The protein below binds the small molecule below.
Small molecule (SMILES): CC(=O)C1(C(=O)N[C@H](C(=O)N2C[C@H](O)C[C@H]2C(=O)NCc2ccc(-c3scnc3C)cc2)C(C)(C)C)CC1

Sequence of chain 1.C:
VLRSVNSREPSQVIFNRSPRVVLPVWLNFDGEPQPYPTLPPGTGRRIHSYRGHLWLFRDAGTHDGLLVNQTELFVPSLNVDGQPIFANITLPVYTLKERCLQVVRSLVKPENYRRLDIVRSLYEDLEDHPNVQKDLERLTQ

Binding-site contacts:
Ligand atom CAY contacts residue TYR61 of chain 1.C at 3.4 Å (hydrophobic).
Ligand atom OAH contacts residue TYR61 of chain 1.C at 3.7 Å.
Ligand atom CB contacts residue HIS59 of chain 1.C at 3.5 Å.
Ligand atom OAI contacts residue TYR61 of chain 1.C at 3.6 Å.
Ligand atom CB contacts residue TRP66 of chain 1.C at 3.6 Å (hydrophobic).
Ligand atom N contacts residue TYR47 of chain 1.C at 3.7 Å.
Ligand atom CAO contacts residue PRO48 of chain 1.C at 3.2 Å (hydrophobic).
Ligand atom CG contacts residue HIS64 of chain 1.C at 3.6 Å.
Ligand atom CAP contacts residue ARG18 of chain 1.C at 3.8 Å.
Ligand atom CAL contacts residue HIS59 of chain 1.C at 3.8 Å.
Ligand atom CA contacts residue TYR47 of chain 1.C at 3.7 Å (hydrophobic).
Ligand atom OD1 contacts residue SER60 of chain 1.C at 2.8 Å (h-bond).
Ligand atom CBA contacts residue TYR61 of chain 1.C at 3.7 Å (hydrophobic).
Ligand atom CG contacts residue SER60 of chain 1.C at 3.8 Å.
Ligand atom C contacts residue TYR47 of chain 1.C at 3.3 Å (hydrophobic).
Ligand atom CAQ contacts residue TYR61 of chain 1.C at 3.8 Å (hydrophobic).
Ligand atom OAF contacts residue TYR61 of chain 1.C at 3.5 Å (h-bond).
Ligand atom CAP contacts residue ASN16 of chain 1.C at 3.8 Å.
Ligand atom CAD contacts residue TYR47 of chain 1.C at 3.6 Å (hydrophobic).
Ligand atom OAH contacts residue HIS64 of chain 1.C at 3.3 Å.
Ligand atom CAA contacts residue TYR61 of chain 1.C at 3.6 Å (hydrophobic).
Ligand atom CBC contacts residue TYR47 of chain 1.C at 3.7 Å (hydrophobic).
Ligand atom CAN contacts residue ILE58 of chain 1.C at 3.4 Å (hydrophobic).
Ligand atom CG contacts residue TRP66 of chain 1.C at 3.7 Å (hydrophobic).
Ligand atom CBE contacts residue ILE58 of chain 1.C at 3.7 Å (hydrophobic).
Ligand atom CBF contacts residue ILE58 of chain 1.C at 3.5 Å (hydrophobic).
Ligand atom CD2 contacts residue TYR47 of chain 1.C at 3.4 Å (hydrophobic).
Ligand atom SAX contacts residue TYR47 of chain 1.C at 3.8 Å.
Ligand atom OD1 contacts residue HIS64 of chain 1.C at 2.6 Å (h-bond).
Ligand atom O contacts residue TYR47 of chain 1.C at 2.4 Å (h-bond).
Ligand atom CAL contacts residue TYR47 of chain 1.C at 3.7 Å (hydrophobic).
Ligand atom C contacts residue HIS59 of chain 1.C at 3.7 Å.
Ligand atom CAN contacts residue TYR47 of chain 1.C at 3.7 Å (hydrophobic).
Ligand atom CBD contacts residue ILE58 of chain 1.C at 3.8 Å (hydrophobic).
Ligand atom CD2 contacts residue TRP37 of chain 1.C at 3.6 Å (hydrophobic).
Ligand atom CB contacts residue TYR47 of chain 1.C at 3.5 Å (hydrophobic).
Ligand atom OD1 contacts residue TYR61 of chain 1.C at 3.7 Å.
Ligand atom CBE contacts residue TYR47 of chain 1.C at 3.7 Å (hydrophobic).
Ligand atom NAV contacts residue HIS59 of chain 1.C at 3.0 Å (h-bond).
Ligand atom CA contacts residue HIS59 of chain 1.C at 3.4 Å.